Binding-site contacts:
Ligand atom C3 contacts residue ASN801 of chain 1.C at 3.9 Å.
Ligand atom O5 contacts residue ASN801 of chain 1.C at 2.4 Å (h-bond).
Ligand atom C5 contacts residue SER803 of chain 1.C at 4.1 Å.
Ligand atom C4 contacts residue ASN801 of chain 1.C at 4.2 Å.
Ligand atom C2 contacts residue ASN801 of chain 1.C at 2.5 Å.
Ligand atom O5 contacts residue SER803 of chain 1.C at 3.8 Å.
Ligand atom C1 contacts residue ASN801 of chain 1.C at 1.4 Å.
Ligand atom C8 contacts residue SER803 of chain 1.C at 4.2 Å.
Ligand atom C1 contacts residue SER803 of chain 1.C at 3.5 Å.
Ligand atom C7 contacts residue ASN801 of chain 1.C at 3.7 Å.
Ligand atom C8 contacts residue ASN801 of chain 1.C at 4.1 Å.
Ligand atom C5 contacts residue ASN801 of chain 1.C at 3.7 Å.
Ligand atom N2 contacts residue ASN801 of chain 1.C at 3.0 Å (h-bond).
Ligand atom C6 contacts residue GLN804 of chain 1.C at 4.0 Å.

Sequence of chain 1.C:
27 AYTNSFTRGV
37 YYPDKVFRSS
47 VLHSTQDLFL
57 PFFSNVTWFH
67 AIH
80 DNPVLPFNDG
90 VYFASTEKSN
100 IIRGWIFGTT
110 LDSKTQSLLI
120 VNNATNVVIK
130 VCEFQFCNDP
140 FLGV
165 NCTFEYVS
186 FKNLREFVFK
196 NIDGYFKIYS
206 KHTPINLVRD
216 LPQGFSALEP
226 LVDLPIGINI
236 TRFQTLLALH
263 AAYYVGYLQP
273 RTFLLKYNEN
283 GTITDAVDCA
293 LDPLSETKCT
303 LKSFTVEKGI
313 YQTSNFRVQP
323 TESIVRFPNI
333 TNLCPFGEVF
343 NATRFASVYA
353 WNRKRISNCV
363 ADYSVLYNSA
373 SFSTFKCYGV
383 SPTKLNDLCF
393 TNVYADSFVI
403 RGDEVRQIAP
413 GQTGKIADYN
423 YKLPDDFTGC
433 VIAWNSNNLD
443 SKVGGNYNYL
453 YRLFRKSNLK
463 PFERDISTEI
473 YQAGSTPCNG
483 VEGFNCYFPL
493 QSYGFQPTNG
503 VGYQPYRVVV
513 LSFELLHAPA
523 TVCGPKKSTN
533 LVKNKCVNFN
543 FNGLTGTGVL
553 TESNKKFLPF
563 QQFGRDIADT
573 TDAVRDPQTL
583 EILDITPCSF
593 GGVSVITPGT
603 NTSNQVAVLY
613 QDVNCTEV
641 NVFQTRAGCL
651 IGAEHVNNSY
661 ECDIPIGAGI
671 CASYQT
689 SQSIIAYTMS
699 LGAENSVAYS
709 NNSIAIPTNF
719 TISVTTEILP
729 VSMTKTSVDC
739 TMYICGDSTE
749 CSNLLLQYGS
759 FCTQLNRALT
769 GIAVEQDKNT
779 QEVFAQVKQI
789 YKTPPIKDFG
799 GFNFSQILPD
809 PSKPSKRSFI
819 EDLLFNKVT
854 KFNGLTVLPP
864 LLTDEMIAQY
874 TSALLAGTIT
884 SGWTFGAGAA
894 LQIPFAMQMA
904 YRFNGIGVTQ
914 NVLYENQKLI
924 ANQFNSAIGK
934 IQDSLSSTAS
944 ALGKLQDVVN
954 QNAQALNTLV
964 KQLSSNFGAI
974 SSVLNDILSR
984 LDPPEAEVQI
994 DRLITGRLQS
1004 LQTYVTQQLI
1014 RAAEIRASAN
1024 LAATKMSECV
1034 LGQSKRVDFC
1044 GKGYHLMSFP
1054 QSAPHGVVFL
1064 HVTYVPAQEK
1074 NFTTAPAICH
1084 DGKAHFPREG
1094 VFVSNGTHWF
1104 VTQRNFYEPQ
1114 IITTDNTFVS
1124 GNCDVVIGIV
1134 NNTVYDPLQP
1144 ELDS

A protein and the small-molecule ligand that binds it are described below.
Small molecule (SMILES): CC(=O)N[C@@H]1[C@@H](O)[C@H](O)[C@@H](CO)O[C@H]1O